Sequence of chain 1.H:
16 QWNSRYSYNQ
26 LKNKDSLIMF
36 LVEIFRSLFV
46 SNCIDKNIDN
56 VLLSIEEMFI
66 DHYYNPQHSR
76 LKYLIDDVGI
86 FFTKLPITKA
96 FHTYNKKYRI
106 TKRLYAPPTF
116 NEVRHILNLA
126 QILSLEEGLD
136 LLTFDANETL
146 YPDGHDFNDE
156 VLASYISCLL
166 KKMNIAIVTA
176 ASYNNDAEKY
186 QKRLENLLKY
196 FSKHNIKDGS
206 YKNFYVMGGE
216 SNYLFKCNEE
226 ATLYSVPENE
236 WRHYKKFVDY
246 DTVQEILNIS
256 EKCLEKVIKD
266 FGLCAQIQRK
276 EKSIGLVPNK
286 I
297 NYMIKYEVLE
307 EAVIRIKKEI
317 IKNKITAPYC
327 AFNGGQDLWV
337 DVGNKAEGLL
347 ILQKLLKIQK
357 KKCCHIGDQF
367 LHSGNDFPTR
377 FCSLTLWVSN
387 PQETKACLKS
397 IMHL

Binding-site contacts:
Ligand atom O5' contacts residue ALA175 of chain 1.H at 3.2 Å.
Ligand atom C5 contacts residue ALA175 of chain 1.H at 3.1 Å (hydrophobic).
Ligand atom N3 contacts residue ALA176 of chain 1.H at 3.7 Å.
Ligand atom O3P contacts residue ALA175 of chain 1.H at 3.5 Å (h-bond).
Ligand atom C6 contacts residue ALA175 of chain 1.H at 3.7 Å (hydrophobic).
Ligand atom O3P contacts residue ASP140 of chain 1.H at 2.4 Å (salt-bridge).
Ligand atom O2' contacts residue ASP333 of chain 1.H at 2.2 Å (salt-bridge).
Ligand atom O2P contacts residue MG1 of chain 1.Z at 2.1 Å.
Ligand atom O2P contacts residue ASP140 of chain 1.H at 3.3 Å (salt-bridge).
Ligand atom C5 contacts residue ALA176 of chain 1.H at 3.7 Å (hydrophobic).
Ligand atom P contacts residue ASN142 of chain 1.H at 3.6 Å.
Ligand atom C2 contacts residue SER177 of chain 1.H at 3.5 Å.
Ligand atom C2' contacts residue ASP333 of chain 1.H at 3.3 Å.
Ligand atom C3' contacts residue ASP333 of chain 1.H at 3.8 Å.
Ligand atom O5' contacts residue ASN142 of chain 1.H at 3.5 Å.
Ligand atom O3' contacts residue ASN142 of chain 1.H at 3.6 Å.
Ligand atom P contacts residue ALA175 of chain 1.H at 3.7 Å.
Ligand atom O6 contacts residue SER278 of chain 1.H at 3.2 Å (h-bond).
Ligand atom O1P contacts residue ALA175 of chain 1.H at 3.0 Å.
Ligand atom O1P contacts residue LYS341 of chain 1.H at 3.4 Å (salt-bridge).
Ligand atom C6 contacts residue TRP335 of chain 1.H at 3.6 Å (hydrophobic).
Ligand atom O1P contacts residue ASP140 of chain 1.H at 3.3 Å (salt-bridge).
Ligand atom O3P contacts residue THR174 of chain 1.H at 3.2 Å (h-bond).
Ligand atom C2' contacts residue TRP335 of chain 1.H at 3.5 Å (hydrophobic).
Ligand atom O3P contacts residue ALA141 of chain 1.H at 3.7 Å.
Ligand atom C8 contacts residue ALA175 of chain 1.H at 3.2 Å (hydrophobic).
Ligand atom O1P contacts residue ASN371 of chain 1.H at 2.9 Å (h-bond).
Ligand atom N1 contacts residue SER177 of chain 1.H at 3.1 Å (h-bond).
Ligand atom N7 contacts residue ALA175 of chain 1.H at 2.7 Å (h-bond).
Ligand atom O3P contacts residue ASN142 of chain 1.H at 3.1 Å (h-bond).
Ligand atom O2' contacts residue TRP335 of chain 1.H at 2.6 Å (h-bond).
Ligand atom C5 contacts residue TRP335 of chain 1.H at 3.7 Å (hydrophobic).
Ligand atom O6 contacts residue SER177 of chain 1.H at 3.2 Å.
Ligand atom P contacts residue ASP140 of chain 1.H at 3.1 Å.
Ligand atom O2P contacts residue ASN142 of chain 1.H at 3.1 Å.
Ligand atom C6 contacts residue SER177 of chain 1.H at 3.3 Å.
Ligand atom C5 contacts residue SER177 of chain 1.H at 3.7 Å.
Ligand atom C4' contacts residue ASN142 of chain 1.H at 3.6 Å.
Ligand atom P contacts residue MG1 of chain 1.Z at 3.4 Å.
Ligand atom C4 contacts residue ALA176 of chain 1.H at 3.5 Å (hydrophobic).

A protein and the small-molecule ligand that binds it are described below.
Small molecule (SMILES): O=c1[nH]cnc2c1ncn2[C@@H]1O[C@H](COP(=O)(O)O)[C@@H](O)[C@H]1O